Binding-site contacts:
Ligand atom O2 contacts residue SER47 of chain 2.C at 2.4 Å (h-bond).
Ligand atom CP5 contacts residue CYS72 of chain 2.C at 3.6 Å (hydrophobic).
Ligand atom C4 contacts residue SER47 of chain 2.C at 2.8 Å.
Ligand atom O2 contacts residue MET44 of chain 2.C at 3.4 Å.
Ligand atom F13 contacts residue SER47 of chain 2.C at 3.7 Å.
Ligand atom CN2 contacts residue SER66 of chain 2.C at 3.5 Å.
Ligand atom F13 contacts residue SER81 of chain 1.B at 3.1 Å.
Ligand atom O2 contacts residue ASP46 of chain 2.C at 3.1 Å (salt-bridge).
Ligand atom F12 contacts residue SER47 of chain 2.C at 3.2 Å.
Ligand atom N3 contacts residue SER66 of chain 2.C at 3.6 Å (h-bond).
Ligand atom CP3 contacts residue SER42 of chain 2.C at 3.5 Å.
Ligand atom CP4 contacts residue SER42 of chain 2.C at 3.9 Å.
Ligand atom F12 contacts residue CYS27 of chain 2.B at 3.6 Å.
Ligand atom CP4 contacts residue GLY68 of chain 2.C at 3.6 Å.
Ligand atom C4 contacts residue CYS43 of chain 2.C at 3.6 Å (hydrophobic).
Ligand atom C1 contacts residue HIS42 of chain 2.B at 3.7 Å.
Ligand atom F11 contacts residue SER47 of chain 2.C at 3.0 Å.
Ligand atom C2 contacts residue HIS42 of chain 2.B at 3.9 Å.
Ligand atom CP1 contacts residue MET44 of chain 2.C at 3.8 Å (hydrophobic).
Ligand atom C3 contacts residue MET44 of chain 2.C at 3.9 Å (hydrophobic).
Ligand atom CP4 contacts residue SER69 of chain 2.C at 2.9 Å.
Ligand atom C3 contacts residue SER47 of chain 2.C at 2.4 Å.
Ligand atom C2 contacts residue GLY45 of chain 2.C at 3.8 Å.
Ligand atom CP5 contacts residue MET44 of chain 2.C at 3.7 Å (hydrophobic).
Ligand atom CP5 contacts residue SER69 of chain 2.C at 3.0 Å.
Ligand atom F13 contacts residue MET44 of chain 2.C at 3.6 Å.
Ligand atom O2 contacts residue GLY45 of chain 2.C at 2.6 Å (h-bond).
Ligand atom CP5 contacts residue GLY68 of chain 2.C at 3.8 Å.
Ligand atom CP1 contacts residue CYS43 of chain 2.C at 3.6 Å (hydrophobic).
Ligand atom C1 contacts residue SER47 of chain 2.C at 2.7 Å.
Ligand atom F12 contacts residue SER81 of chain 1.B at 2.9 Å.
Ligand atom CP6 contacts residue CYS43 of chain 2.C at 3.8 Å (hydrophobic).
Ligand atom O2 contacts residue CYS43 of chain 2.C at 3.3 Å (h-bond).
Ligand atom N3 contacts residue SER47 of chain 2.C at 3.1 Å (h-bond).
Ligand atom CP6 contacts residue MET44 of chain 2.C at 3.5 Å (hydrophobic).
Ligand atom F13 contacts residue GLY45 of chain 2.C at 3.5 Å.
Ligand atom F11 contacts residue HIS42 of chain 2.B at 2.8 Å.
Ligand atom C1 contacts residue SER81 of chain 1.B at 3.9 Å.
Ligand atom C2 contacts residue SER47 of chain 2.C at 1.5 Å.
Ligand atom F12 contacts residue PHE26 of chain 2.B at 3.6 Å.

Sequence of chain 2.C:
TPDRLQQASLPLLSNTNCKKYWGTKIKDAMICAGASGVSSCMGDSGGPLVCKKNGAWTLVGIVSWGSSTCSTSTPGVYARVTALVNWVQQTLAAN

Sequence of chain 2.B:
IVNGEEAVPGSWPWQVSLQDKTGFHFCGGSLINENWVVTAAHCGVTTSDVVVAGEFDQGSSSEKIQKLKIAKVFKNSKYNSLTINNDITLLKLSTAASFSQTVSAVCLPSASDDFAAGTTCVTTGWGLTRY

Sequence of chain 1.B:
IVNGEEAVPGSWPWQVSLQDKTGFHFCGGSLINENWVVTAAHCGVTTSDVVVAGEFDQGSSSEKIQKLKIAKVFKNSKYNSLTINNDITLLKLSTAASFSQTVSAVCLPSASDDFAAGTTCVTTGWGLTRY

The small molecule below binds the protein below.
Small molecule (SMILES): CC(=O)N[C@@H](Cc1ccccc1)C(=O)C(F)(F)F